Sequence of chain 1.B:
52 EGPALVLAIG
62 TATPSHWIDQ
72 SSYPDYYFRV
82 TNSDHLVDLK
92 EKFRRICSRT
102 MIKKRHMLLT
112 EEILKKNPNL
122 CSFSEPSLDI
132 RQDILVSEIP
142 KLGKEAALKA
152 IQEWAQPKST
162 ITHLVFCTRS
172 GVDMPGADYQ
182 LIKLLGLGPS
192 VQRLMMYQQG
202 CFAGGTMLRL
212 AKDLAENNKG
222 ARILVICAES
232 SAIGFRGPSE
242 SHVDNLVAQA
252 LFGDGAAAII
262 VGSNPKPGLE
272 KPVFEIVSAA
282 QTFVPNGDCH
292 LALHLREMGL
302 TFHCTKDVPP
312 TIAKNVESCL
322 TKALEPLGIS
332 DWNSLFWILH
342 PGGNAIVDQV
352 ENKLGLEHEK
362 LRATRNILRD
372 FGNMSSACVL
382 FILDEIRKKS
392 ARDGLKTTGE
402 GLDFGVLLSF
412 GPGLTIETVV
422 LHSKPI

A small-molecule ligand and the protein it binds are described below.
Small molecule (SMILES): O=C(O)CC(=O)CC(=O)O

Binding-site contacts:
Ligand atom OAG contacts residue LEU294 of chain 1.B at 3.5 Å.
Ligand atom CAA contacts residue PHE253 of chain 1.B at 3.7 Å (hydrophobic).
Ligand atom CAB contacts residue ASN374 of chain 1.B at 4.1 Å.
Ligand atom CAA contacts residue CYS202 of chain 1.B at 2.1 Å (hydrophobic).
Ligand atom CAE contacts residue LEU294 of chain 1.B at 4.1 Å (hydrophobic).
Ligand atom CAC contacts residue LEU294 of chain 1.B at 4.2 Å (hydrophobic).
Ligand atom OAG contacts residue ARG170 of chain 1.B at 3.3 Å (salt-bridge).
Ligand atom CAC contacts residue PRO413 of chain 1.B at 3.9 Å (hydrophobic).
Ligand atom CAE contacts residue PHE253 of chain 1.B at 4.3 Å (hydrophobic).
Ligand atom CAB contacts residue PHE411 of chain 1.B at 4.5 Å (hydrophobic).
Ligand atom OAH contacts residue LEU292 of chain 1.B at 4.0 Å.
Ligand atom OAJ contacts residue ASN374 of chain 1.B at 3.2 Å (h-bond).
Ligand atom CAE contacts residue SER376 of chain 1.B at 3.5 Å.
Ligand atom OAG contacts residue SER376 of chain 1.B at 4.3 Å.
Ligand atom OAF contacts residue GLY201 of chain 1.B at 3.5 Å.
Ligand atom OAJ contacts residue CYS202 of chain 1.B at 2.8 Å (h-bond).
Ligand atom CAD contacts residue GLY201 of chain 1.B at 4.0 Å.
Ligand atom OAJ contacts residue HIS341 of chain 1.B at 3.3 Å (h-bond).
Ligand atom CAB contacts residue HIS341 of chain 1.B at 3.7 Å.
Ligand atom OAH contacts residue GLY412 of chain 1.B at 3.5 Å.
Ligand atom OAF contacts residue SER376 of chain 1.B at 2.4 Å (h-bond).
Ligand atom OAH contacts residue CYS202 of chain 1.B at 3.1 Å.
Ligand atom CAD contacts residue CYS202 of chain 1.B at 3.5 Å (hydrophobic).
Ligand atom CAE contacts residue CYS202 of chain 1.B at 3.5 Å (hydrophobic).
Ligand atom OAG contacts residue CYS202 of chain 1.B at 4.2 Å.
Ligand atom OAF contacts residue CYS202 of chain 1.B at 3.5 Å (h-bond).
Ligand atom CAD contacts residue LEU294 of chain 1.B at 3.5 Å (hydrophobic).
Ligand atom OAH contacts residue LEU294 of chain 1.B at 4.3 Å.
Ligand atom OAJ contacts residue GLY343 of chain 1.B at 3.7 Å.
Ligand atom CAE contacts residue GLY201 of chain 1.B at 4.2 Å.
Ligand atom OAH contacts residue PRO413 of chain 1.B at 3.0 Å.
Ligand atom OAF contacts residue ARG170 of chain 1.B at 3.2 Å (salt-bridge).
Ligand atom CAB contacts residue CYS202 of chain 1.B at 1.9 Å (hydrophobic).
Ligand atom CAC contacts residue CYS202 of chain 1.B at 2.6 Å (hydrophobic).
Ligand atom CAD contacts residue PRO413 of chain 1.B at 4.0 Å (hydrophobic).
Ligand atom CAE contacts residue ARG170 of chain 1.B at 3.6 Å.
Ligand atom OAG contacts residue PHE253 of chain 1.B at 3.6 Å.